The protein below binds the small molecule below.
Small molecule (SMILES): CC(=O)N[C@H]1[C@H](O[C@H]2[C@H](O)[C@@H](NC(C)=O)CO[C@@H]2CO)O[C@H](CO)[C@@H](O[C@H]2O[C@H](CO)[C@@H](O)[C@H](O)[C@@H]2O)[C@@H]1O

Binding-site contacts:
Ligand atom C5 contacts residue ASN1098 of chain 1.A at 3.7 Å.
Ligand atom N2 contacts residue THR1100 of chain 1.A at 2.9 Å (h-bond).
Ligand atom C1 contacts residue THR1100 of chain 1.A at 3.5 Å.
Ligand atom C7 contacts residue THR1100 of chain 1.A at 3.9 Å.
Ligand atom C2 contacts residue ASN1098 of chain 1.A at 2.5 Å.
Ligand atom C4 contacts residue HIS1101 of chain 1.A at 4.2 Å.
Ligand atom C1 contacts residue PHE1103 of chain 1.A at 4.3 Å (hydrophobic).
Ligand atom C7 contacts residue ASN1098 of chain 1.A at 3.4 Å.
Ligand atom C2 contacts residue THR1100 of chain 1.A at 3.5 Å.
Ligand atom C5 contacts residue HIS1101 of chain 1.A at 3.7 Å.
Ligand atom O7 contacts residue ASN1098 of chain 1.A at 3.5 Å (h-bond).
Ligand atom C3 contacts residue HIS1101 of chain 1.A at 3.9 Å.
Ligand atom C1 contacts residue HIS1101 of chain 1.A at 3.7 Å.
Ligand atom N2 contacts residue ASN1098 of chain 1.A at 3.0 Å (h-bond).
Ligand atom C2 contacts residue HIS1101 of chain 1.A at 4.2 Å.
Ligand atom O5 contacts residue PHE1103 of chain 1.A at 3.5 Å.
Ligand atom C7 contacts residue HIS1101 of chain 1.A at 3.5 Å.
Ligand atom C8 contacts residue THR1100 of chain 1.A at 3.9 Å.
Ligand atom O5 contacts residue HIS1101 of chain 1.A at 4.1 Å.
Ligand atom O4 contacts residue HIS1101 of chain 1.A at 3.7 Å.
Ligand atom C8 contacts residue HIS1101 of chain 1.A at 3.5 Å.
Ligand atom C1 contacts residue ASN1098 of chain 1.A at 1.5 Å.
Ligand atom O5 contacts residue ASN1098 of chain 1.A at 2.3 Å (h-bond).
Ligand atom O7 contacts residue HIS1101 of chain 1.A at 3.1 Å (h-bond).
Ligand atom C3 contacts residue ASN1098 of chain 1.A at 3.9 Å.
Ligand atom C6 contacts residue PHE1103 of chain 1.A at 3.9 Å (hydrophobic).
Ligand atom C3 contacts residue THR1100 of chain 1.A at 3.8 Å.
Ligand atom C8 contacts residue ASN1098 of chain 1.A at 3.7 Å.
Ligand atom C5 contacts residue PHE1103 of chain 1.A at 4.0 Å (hydrophobic).
Ligand atom C4 contacts residue ASN1098 of chain 1.A at 4.3 Å.

Sequence of chain 1.A:
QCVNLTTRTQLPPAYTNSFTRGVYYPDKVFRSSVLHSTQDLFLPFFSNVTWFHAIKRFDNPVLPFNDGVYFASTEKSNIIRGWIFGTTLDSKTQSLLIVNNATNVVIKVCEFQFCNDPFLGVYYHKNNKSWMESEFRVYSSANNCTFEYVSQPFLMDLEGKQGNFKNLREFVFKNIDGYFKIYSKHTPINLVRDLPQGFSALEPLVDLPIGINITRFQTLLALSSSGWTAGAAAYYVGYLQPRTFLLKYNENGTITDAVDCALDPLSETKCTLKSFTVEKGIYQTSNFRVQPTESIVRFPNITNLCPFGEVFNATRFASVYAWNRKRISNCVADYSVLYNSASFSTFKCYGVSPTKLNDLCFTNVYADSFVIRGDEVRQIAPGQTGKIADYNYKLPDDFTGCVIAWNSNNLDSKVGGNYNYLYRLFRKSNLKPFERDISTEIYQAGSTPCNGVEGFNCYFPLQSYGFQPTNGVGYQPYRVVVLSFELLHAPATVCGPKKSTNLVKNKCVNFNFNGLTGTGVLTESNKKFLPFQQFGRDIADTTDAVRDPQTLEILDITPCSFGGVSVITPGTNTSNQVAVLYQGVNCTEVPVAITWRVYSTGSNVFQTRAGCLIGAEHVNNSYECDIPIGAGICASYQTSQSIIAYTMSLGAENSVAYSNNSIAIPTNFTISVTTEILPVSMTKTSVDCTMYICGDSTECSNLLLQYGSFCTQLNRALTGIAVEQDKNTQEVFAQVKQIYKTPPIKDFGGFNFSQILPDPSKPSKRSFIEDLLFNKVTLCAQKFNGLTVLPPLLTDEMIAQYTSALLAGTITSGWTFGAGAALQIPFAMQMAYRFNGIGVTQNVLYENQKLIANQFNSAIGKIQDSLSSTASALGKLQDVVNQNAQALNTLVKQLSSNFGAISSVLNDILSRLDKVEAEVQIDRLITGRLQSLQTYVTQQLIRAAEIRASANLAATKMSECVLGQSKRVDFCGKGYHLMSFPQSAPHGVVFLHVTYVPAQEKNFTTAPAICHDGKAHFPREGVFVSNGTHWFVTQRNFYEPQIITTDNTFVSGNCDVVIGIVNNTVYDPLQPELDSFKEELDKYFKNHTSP